The small molecule below binds the protein below.
Small molecule (SMILES): CC1CCN(C(=O)NC2CCCCCC2)CC1

Sequence of chain 2.A:
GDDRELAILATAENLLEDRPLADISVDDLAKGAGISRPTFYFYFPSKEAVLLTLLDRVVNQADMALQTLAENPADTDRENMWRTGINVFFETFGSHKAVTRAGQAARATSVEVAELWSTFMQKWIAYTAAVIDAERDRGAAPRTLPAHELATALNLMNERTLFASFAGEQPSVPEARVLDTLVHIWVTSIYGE

Binding-site contacts:
Ligand atom C3 contacts residue GLY106 of chain 2.A at 3.7 Å.
Ligand atom C4 contacts residue TRP207 of chain 2.A at 3.6 Å (hydrophobic).
Ligand atom N2 contacts residue ASN176 of chain 2.A at 3.1 Å (h-bond).
Ligand atom C2 contacts residue THR149 of chain 2.A at 3.6 Å.
Ligand atom C10 contacts residue MET142 of chain 2.A at 3.7 Å (hydrophobic).
Ligand atom N1 contacts residue ASN176 of chain 2.A at 4.0 Å.
Ligand atom C11 contacts residue TRP145 of chain 2.A at 3.4 Å (hydrophobic).
Ligand atom C8 contacts residue LEU183 of chain 2.A at 3.4 Å (hydrophobic).
Ligand atom C9 contacts residue PHE184 of chain 2.A at 3.7 Å (hydrophobic).
Ligand atom C14 contacts residue PHE110 of chain 2.A at 4.0 Å (hydrophobic).
Ligand atom N2 contacts residue PHE110 of chain 2.A at 4.1 Å.
Ligand atom C1 contacts residue TRP103 of chain 2.A at 3.8 Å (hydrophobic).
Ligand atom O1 contacts residue ASN179 of chain 2.A at 2.8 Å (h-bond).
Ligand atom O1 contacts residue PHE110 of chain 2.A at 3.7 Å.
Ligand atom C3 contacts residue ILE107 of chain 2.A at 3.8 Å (hydrophobic).
Ligand atom C8 contacts residue ASN179 of chain 2.A at 3.9 Å.
Ligand atom C12 contacts residue ASN176 of chain 2.A at 3.5 Å.
Ligand atom C10 contacts residue TRP138 of chain 2.A at 3.4 Å (hydrophobic).
Ligand atom C4 contacts residue ILE107 of chain 2.A at 3.7 Å (hydrophobic).
Ligand atom C6 contacts residue ASN176 of chain 2.A at 3.8 Å.
Ligand atom N1 contacts residue TRP207 of chain 2.A at 4.0 Å.
Ligand atom C5 contacts residue ASN179 of chain 2.A at 3.6 Å.
Ligand atom C6 contacts residue ASN179 of chain 2.A at 3.7 Å.
Ligand atom C13 contacts residue ASN176 of chain 2.A at 3.4 Å.
Ligand atom C14 contacts residue LEU87 of chain 2.A at 4.0 Å (hydrophobic).
Ligand atom C7 contacts residue PHE110 of chain 2.A at 3.3 Å (hydrophobic).
Ligand atom C5 contacts residue PHE110 of chain 2.A at 3.7 Å (hydrophobic).
Ligand atom C8 contacts residue GLU180 of chain 2.A at 3.9 Å.
Ligand atom N1 contacts residue PHE110 of chain 2.A at 3.9 Å.
Ligand atom C8 contacts residue PHE110 of chain 2.A at 4.0 Å (hydrophobic).
Ligand atom C1 contacts residue TYR148 of chain 2.A at 3.7 Å (hydrophobic).
Ligand atom C7 contacts residue ASN179 of chain 2.A at 4.0 Å.
Ligand atom C10 contacts residue GLU180 of chain 2.A at 4.1 Å.
Ligand atom C5 contacts residue ASN176 of chain 2.A at 3.9 Å.
Ligand atom C9 contacts residue GLU180 of chain 2.A at 4.1 Å.
Ligand atom C14 contacts residue THR149 of chain 2.A at 3.5 Å.
Ligand atom C12 contacts residue MET142 of chain 2.A at 3.7 Å (hydrophobic).
Ligand atom C13 contacts residue PHE110 of chain 2.A at 3.9 Å (hydrophobic).
Ligand atom C11 contacts residue MET142 of chain 2.A at 3.3 Å (hydrophobic).
Ligand atom C13 contacts residue THR149 of chain 2.A at 3.5 Å.